A small-molecule ligand and the protein it binds are described below.
Small molecule (SMILES): Nc1ncnc2c1ncn2[C@@H]1O[C@H](CO[P](=O)(O)O[P](=O)(O)NP(=O)(O)O)[C@@H](O)[C@H]1O

Binding-site contacts:
Ligand atom O2G contacts residue GLY165 of chain 1.A at 3.3 Å (h-bond).
Ligand atom O5' contacts residue GLY289 of chain 1.A at 3.3 Å (h-bond).
Ligand atom N3 contacts residue LYS218 of chain 1.A at 3.5 Å.
Ligand atom N7 contacts residue GLY289 of chain 1.A at 3.7 Å.
Ligand atom O4' contacts residue GLY289 of chain 1.A at 3.4 Å.
Ligand atom O2' contacts residue CYS215 of chain 1.A at 3.4 Å (h-bond).
Ligand atom O3' contacts residue LYS218 of chain 1.A at 3.1 Å (salt-bridge).
Ligand atom O2G contacts residue ASP76 of chain 1.A at 2.8 Å (salt-bridge).
Ligand atom O3G contacts residue THR20 of chain 1.A at 2.6 Å (h-bond).
Ligand atom C5 contacts residue GLY289 of chain 1.A at 3.5 Å.
Ligand atom PG contacts residue GLY165 of chain 1.A at 3.6 Å.
Ligand atom O5' contacts residue GLY163 of chain 1.A at 3.6 Å.
Ligand atom N3B contacts residue THR20 of chain 1.A at 3.5 Å (h-bond).
Ligand atom O2B contacts residue SER21 of chain 1.A at 2.7 Å (h-bond).
Ligand atom O1G contacts residue GLY165 of chain 1.A at 2.8 Å (h-bond).
Ligand atom C2 contacts residue SER222 of chain 1.A at 3.5 Å.
Ligand atom N1 contacts residue SER222 of chain 1.A at 2.8 Å (h-bond).
Ligand atom O2' contacts residue LYS218 of chain 1.A at 2.8 Å (salt-bridge).
Ligand atom O1G contacts residue THR166 of chain 1.A at 3.5 Å (h-bond).
Ligand atom O1G contacts residue ALA164 of chain 1.A at 2.9 Å (h-bond).
Ligand atom C2' contacts residue LYS218 of chain 1.A at 3.7 Å.
Ligand atom O3' contacts residue GLY189 of chain 1.A at 3.3 Å.
Ligand atom PB contacts residue MG1 of chain 1.C at 3.5 Å.
Ligand atom O3A contacts residue ALA164 of chain 1.A at 3.5 Å (h-bond).
Ligand atom O1A contacts residue GLY163 of chain 1.A at 3.7 Å.
Ligand atom N6 contacts residue ARG292 of chain 1.A at 3.5 Å.
Ligand atom O2B contacts residue THR20 of chain 1.A at 3.5 Å (h-bond).
Ligand atom O2' contacts residue GLU219 of chain 1.A at 2.6 Å (salt-bridge).
Ligand atom O3' contacts residue ALA164 of chain 1.A at 3.7 Å.
Ligand atom O3A contacts residue GLY163 of chain 1.A at 3.5 Å.
Ligand atom N6 contacts residue GLU219 of chain 1.A at 3.7 Å.
Ligand atom O1B contacts residue MG1 of chain 1.C at 1.9 Å.
Ligand atom O1A contacts residue GLY289 of chain 1.A at 3.0 Å (h-bond).
Ligand atom C2' contacts residue GLU219 of chain 1.A at 3.2 Å.
Ligand atom PG contacts residue THR20 of chain 1.A at 3.5 Å.
Ligand atom C8 contacts residue GLU219 of chain 1.A at 3.7 Å.
Ligand atom O3G contacts residue ASP76 of chain 1.A at 3.2 Å (salt-bridge).
Ligand atom O1A contacts residue GLY288 of chain 1.A at 3.5 Å.
Ligand atom N9 contacts residue GLY289 of chain 1.A at 3.6 Å (h-bond).
Ligand atom C4 contacts residue GLY289 of chain 1.A at 3.4 Å.

Sequence of chain 1.A:
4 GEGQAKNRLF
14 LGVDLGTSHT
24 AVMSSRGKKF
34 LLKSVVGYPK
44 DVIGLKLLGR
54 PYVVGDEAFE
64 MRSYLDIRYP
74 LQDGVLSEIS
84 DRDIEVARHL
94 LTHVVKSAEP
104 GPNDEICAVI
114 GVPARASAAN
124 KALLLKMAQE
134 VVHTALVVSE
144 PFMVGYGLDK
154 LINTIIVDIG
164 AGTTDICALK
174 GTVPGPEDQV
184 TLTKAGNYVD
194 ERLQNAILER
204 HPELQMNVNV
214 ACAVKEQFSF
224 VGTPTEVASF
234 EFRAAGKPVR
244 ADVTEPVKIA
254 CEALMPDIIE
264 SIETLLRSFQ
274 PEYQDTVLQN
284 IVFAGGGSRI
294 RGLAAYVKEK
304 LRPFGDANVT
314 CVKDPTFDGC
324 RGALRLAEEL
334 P